Binding-site contacts:
Ligand atom C2 contacts residue SER156 of chain 16.A at 3.6 Å.
Ligand atom C7 contacts residue GLN234 of chain 51.C at 2.2 Å.
Ligand atom C21 contacts residue ARG234 of chain 51.A at 3.5 Å.
Ligand atom O6 contacts residue ARG234 of chain 51.A at 3.4 Å (salt-bridge).
Ligand atom O1 contacts residue GLN233 of chain 51.C at 3.6 Å.
Ligand atom C6 contacts residue SER156 of chain 16.A at 3.4 Å.
Ligand atom C6 contacts residue GLN160 of chain 16.A at 2.9 Å.
Ligand atom C2 contacts residue GLN160 of chain 16.A at 3.5 Å.
Ligand atom C1 contacts residue GLN160 of chain 16.A at 2.6 Å.
Ligand atom N1 contacts residue SER156 of chain 16.A at 2.9 Å.
Ligand atom O1 contacts residue GLN234 of chain 51.C at 2.6 Å (h-bond).
Ligand atom C5 contacts residue ASP155 of chain 16.A at 2.5 Å.
Ligand atom C8 contacts residue GLN234 of chain 51.C at 2.9 Å.
Ligand atom C3 contacts residue ASP155 of chain 16.A at 3.0 Å.
Ligand atom O6 contacts residue GLN160 of chain 16.A at 2.9 Å.
Ligand atom C4 contacts residue TYR157 of chain 16.A at 3.5 Å (hydrophobic).
Ligand atom C14 contacts residue PHE76 of chain 51.A at 3.3 Å (hydrophobic).
Ligand atom O2 contacts residue GLN233 of chain 51.C at 2.9 Å (h-bond).
Ligand atom O4 contacts residue PHE236 of chain 51.C at 2.6 Å.
Ligand atom C5 contacts residue SER156 of chain 16.A at 2.9 Å.
Ligand atom N1 contacts residue TYR157 of chain 16.A at 2.5 Å (h-bond).
Ligand atom C21 contacts residue GLN160 of chain 16.A at 3.6 Å.
Ligand atom C4 contacts residue ASP155 of chain 16.A at 1.9 Å.
Ligand atom O2 contacts residue TYR157 of chain 16.A at 3.4 Å.
Ligand atom N1 contacts residue ASP155 of chain 16.A at 2.5 Å (salt-bridge).
Ligand atom C13 contacts residue PHE76 of chain 51.A at 2.9 Å (hydrophobic).
Ligand atom C20 contacts residue PHE76 of chain 51.A at 3.2 Å (hydrophobic).
Ligand atom C5 contacts residue TYR157 of chain 16.A at 2.8 Å (hydrophobic).
Ligand atom C3 contacts residue SER156 of chain 16.A at 3.2 Å.
Ligand atom C1 contacts residue TYR157 of chain 16.A at 3.5 Å (hydrophobic).
Ligand atom O2 contacts residue GLN234 of chain 51.C at 2.5 Å (h-bond).
Ligand atom O4 contacts residue PHE76 of chain 51.A at 2.2 Å.
Ligand atom C12 contacts residue GLN234 of chain 51.C at 2.8 Å.
Ligand atom O5 contacts residue ARG219 of chain 16.A at 3.5 Å (salt-bridge).
Ligand atom O5 contacts residue ARG234 of chain 51.A at 2.7 Å (salt-bridge).
Ligand atom C8 contacts residue ASP155 of chain 16.A at 3.7 Å.
Ligand atom C4 contacts residue SER156 of chain 16.A at 3.0 Å.
Ligand atom C6 contacts residue TYR157 of chain 16.A at 2.6 Å (hydrophobic).
Ligand atom C13 contacts residue PHE236 of chain 51.C at 3.4 Å (hydrophobic).
Ligand atom S1 contacts residue GLN234 of chain 51.C at 2.2 Å (h-bond).

Sequence of chain 16.A:
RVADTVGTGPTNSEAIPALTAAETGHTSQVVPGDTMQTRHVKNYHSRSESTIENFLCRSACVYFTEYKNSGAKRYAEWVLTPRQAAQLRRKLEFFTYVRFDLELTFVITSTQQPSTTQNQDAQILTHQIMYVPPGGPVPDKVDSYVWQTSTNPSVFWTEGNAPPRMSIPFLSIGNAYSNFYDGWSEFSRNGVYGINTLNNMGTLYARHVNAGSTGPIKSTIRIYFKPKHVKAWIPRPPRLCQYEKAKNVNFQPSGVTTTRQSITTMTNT

Sequence of chain 51.A:
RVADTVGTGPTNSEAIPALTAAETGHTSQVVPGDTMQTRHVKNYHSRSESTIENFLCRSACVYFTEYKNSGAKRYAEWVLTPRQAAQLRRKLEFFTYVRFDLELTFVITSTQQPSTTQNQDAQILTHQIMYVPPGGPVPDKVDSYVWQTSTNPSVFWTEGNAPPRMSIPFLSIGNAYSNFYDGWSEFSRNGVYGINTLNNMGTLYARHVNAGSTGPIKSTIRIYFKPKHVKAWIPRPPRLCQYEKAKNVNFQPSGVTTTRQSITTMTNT

Sequence of chain 51.C:
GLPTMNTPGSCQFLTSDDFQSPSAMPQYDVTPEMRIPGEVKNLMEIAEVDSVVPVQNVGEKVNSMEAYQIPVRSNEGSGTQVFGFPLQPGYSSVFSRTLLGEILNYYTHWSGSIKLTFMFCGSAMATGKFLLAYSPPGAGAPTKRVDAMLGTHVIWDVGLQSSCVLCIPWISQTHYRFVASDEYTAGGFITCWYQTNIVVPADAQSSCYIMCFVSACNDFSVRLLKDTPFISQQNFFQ

A small-molecule ligand and the protein it binds are described below.
Small molecule (SMILES): O=C(O)c1ccc(NS(=O)(=O)c2ccc(N3C(=O)c4ccccc4C3=O)cc2)cc1